Binding-site contacts:
Ligand atom C15 contacts residue GLN192 of chain 2.B at 3.5 Å.
Ligand atom C2 contacts residue PRO279 of chain 2.B at 3.8 Å (hydrophobic).
Ligand atom N8 contacts residue GLU306 of chain 2.B at 2.8 Å (salt-bridge).
Ligand atom O16 contacts residue GLN192 of chain 2.B at 3.0 Å.
Ligand atom CL contacts residue HEM1 of chain 2.Q at 3.6 Å.
Ligand atom C11 contacts residue TYR302 of chain 2.B at 3.7 Å (hydrophobic).
Ligand atom N12 contacts residue GLN192 of chain 2.B at 3.8 Å.
Ligand atom N5 contacts residue PRO279 of chain 2.B at 3.7 Å.
Ligand atom C11 contacts residue PRO279 of chain 2.B at 3.8 Å (hydrophobic).
Ligand atom CL contacts residue PHE298 of chain 2.B at 3.6 Å.
Ligand atom C4 contacts residue TRP301 of chain 2.B at 3.1 Å (hydrophobic).
Ligand atom C19 contacts residue ASP311 of chain 2.B at 3.8 Å.
Ligand atom C9 contacts residue GLU306 of chain 2.B at 3.8 Å.
Ligand atom C19 contacts residue ARG195 of chain 2.B at 3.2 Å.
Ligand atom N12 contacts residue TYR302 of chain 2.B at 3.7 Å.
Ligand atom C18 contacts residue TYR276 of chain 2.B at 3.5 Å (hydrophobic).
Ligand atom C4 contacts residue HEM1 of chain 2.Q at 3.5 Å.
Ligand atom O16 contacts residue TYR302 of chain 2.B at 3.7 Å.
Ligand atom C14 contacts residue GLU306 of chain 2.B at 3.6 Å.
Ligand atom C18 contacts residue ARG317 of chain 2.B at 3.6 Å.
Ligand atom C14 contacts residue HEM1 of chain 2.Q at 3.4 Å.
Ligand atom O16 contacts residue TYR276 of chain 2.B at 2.7 Å (h-bond).
Ligand atom CL contacts residue GLY300 of chain 2.B at 3.6 Å.
Ligand atom C15 contacts residue TYR276 of chain 2.B at 3.6 Å (hydrophobic).
Ligand atom C6 contacts residue GLU306 of chain 2.B at 3.5 Å.
Ligand atom CL contacts residue ASN299 of chain 2.B at 3.7 Å.
Ligand atom C18 contacts residue ASP311 of chain 2.B at 3.7 Å.
Ligand atom C6 contacts residue PRO279 of chain 2.B at 3.8 Å (hydrophobic).
Ligand atom C11 contacts residue GLN192 of chain 2.B at 3.8 Å.
Ligand atom C7 contacts residue VAL281 of chain 2.B at 3.8 Å (hydrophobic).
Ligand atom C13 contacts residue GLU306 of chain 2.B at 3.3 Å.
Ligand atom C10 contacts residue GLN192 of chain 2.B at 3.8 Å.
Ligand atom N8 contacts residue HEM1 of chain 2.Q at 3.8 Å.
Ligand atom C19 contacts residue ARG317 of chain 2.B at 3.3 Å.
Ligand atom C18 contacts residue ARG195 of chain 2.B at 3.3 Å.
Ligand atom C3 contacts residue HEM1 of chain 2.Q at 3.3 Å.
Ligand atom C3 contacts residue TRP301 of chain 2.B at 3.8 Å (hydrophobic).
Ligand atom C15 contacts residue TYR302 of chain 2.B at 3.8 Å (hydrophobic).
Ligand atom C4 contacts residue GLU306 of chain 2.B at 3.5 Å.
Ligand atom N5 contacts residue GLU306 of chain 2.B at 2.7 Å (salt-bridge).

A protein and the small-molecule ligand that binds it are described below.
Small molecule (SMILES): CCOC(=O)N1CCC(Nc2cc(Cl)ccn2)CC1

Sequence of chain 2.B:
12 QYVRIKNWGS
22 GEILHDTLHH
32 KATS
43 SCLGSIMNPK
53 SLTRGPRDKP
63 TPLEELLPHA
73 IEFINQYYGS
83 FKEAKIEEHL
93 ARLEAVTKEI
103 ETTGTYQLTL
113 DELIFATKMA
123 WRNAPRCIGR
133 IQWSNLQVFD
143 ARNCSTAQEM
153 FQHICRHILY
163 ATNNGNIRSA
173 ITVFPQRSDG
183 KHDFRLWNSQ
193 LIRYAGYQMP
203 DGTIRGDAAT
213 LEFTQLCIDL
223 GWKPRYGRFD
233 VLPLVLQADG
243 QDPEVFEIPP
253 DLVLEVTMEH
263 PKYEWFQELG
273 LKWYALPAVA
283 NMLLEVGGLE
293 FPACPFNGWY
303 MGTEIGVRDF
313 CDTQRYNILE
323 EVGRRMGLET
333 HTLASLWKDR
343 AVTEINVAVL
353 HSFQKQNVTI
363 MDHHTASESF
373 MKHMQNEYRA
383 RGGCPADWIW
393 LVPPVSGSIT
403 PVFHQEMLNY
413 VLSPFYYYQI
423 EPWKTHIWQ